This protein binds this small molecule.
Small molecule (SMILES): CC(=O)N[C@@H]1[C@@H](O)[C@H](O)[C@@H](CO)O[C@H]1O

Binding-site contacts:
Ligand atom C8 contacts residue CYS101 of chain 1.D at 4.1 Å (hydrophobic).
Ligand atom C2 contacts residue ASN103 of chain 1.D at 2.5 Å.
Ligand atom C7 contacts residue ASN103 of chain 1.D at 3.3 Å.
Ligand atom O7 contacts residue ASN103 of chain 1.D at 3.2 Å (h-bond).
Ligand atom C1 contacts residue ASN103 of chain 1.D at 1.4 Å.
Ligand atom C8 contacts residue ASN103 of chain 1.D at 4.0 Å.
Ligand atom C8 contacts residue THR102 of chain 1.D at 4.1 Å.
Ligand atom C5 contacts residue ASP111 of chain 1.D at 3.9 Å.
Ligand atom N2 contacts residue LYS117 of chain 1.D at 3.6 Å.
Ligand atom C1 contacts residue ASN106 of chain 1.D at 4.2 Å.
Ligand atom O6 contacts residue ARG113 of chain 1.D at 2.8 Å (salt-bridge).
Ligand atom C8 contacts residue LYS117 of chain 1.D at 4.0 Å.
Ligand atom C1 contacts residue GLY114 of chain 1.D at 4.0 Å.
Ligand atom C7 contacts residue LYS117 of chain 1.D at 4.2 Å.
Ligand atom O6 contacts residue ASP110 of chain 1.D at 4.0 Å.
Ligand atom C6 contacts residue ASP111 of chain 1.D at 3.1 Å.
Ligand atom C1 contacts residue LYS117 of chain 1.D at 4.3 Å.
Ligand atom O5 contacts residue ARG113 of chain 1.D at 4.0 Å.
Ligand atom C6 contacts residue ASP110 of chain 1.D at 3.6 Å.
Ligand atom C6 contacts residue ARG113 of chain 1.D at 3.9 Å.
Ligand atom O5 contacts residue ASN103 of chain 1.D at 2.3 Å (h-bond).
Ligand atom O4 contacts residue ASP111 of chain 1.D at 3.7 Å.
Ligand atom C4 contacts residue ASP111 of chain 1.D at 4.4 Å.
Ligand atom O6 contacts residue ASP111 of chain 1.D at 4.2 Å.
Ligand atom N2 contacts residue ASN103 of chain 1.D at 3.0 Å (h-bond).
Ligand atom C3 contacts residue ASN103 of chain 1.D at 3.8 Å.
Ligand atom O6 contacts residue ASN106 of chain 1.D at 4.5 Å.
Ligand atom C4 contacts residue ASN103 of chain 1.D at 4.2 Å.
Ligand atom O5 contacts residue ASN106 of chain 1.D at 3.8 Å.
Ligand atom O5 contacts residue GLY114 of chain 1.D at 4.0 Å.
Ligand atom C5 contacts residue ASN103 of chain 1.D at 3.6 Å.

Sequence of chain 1.D:
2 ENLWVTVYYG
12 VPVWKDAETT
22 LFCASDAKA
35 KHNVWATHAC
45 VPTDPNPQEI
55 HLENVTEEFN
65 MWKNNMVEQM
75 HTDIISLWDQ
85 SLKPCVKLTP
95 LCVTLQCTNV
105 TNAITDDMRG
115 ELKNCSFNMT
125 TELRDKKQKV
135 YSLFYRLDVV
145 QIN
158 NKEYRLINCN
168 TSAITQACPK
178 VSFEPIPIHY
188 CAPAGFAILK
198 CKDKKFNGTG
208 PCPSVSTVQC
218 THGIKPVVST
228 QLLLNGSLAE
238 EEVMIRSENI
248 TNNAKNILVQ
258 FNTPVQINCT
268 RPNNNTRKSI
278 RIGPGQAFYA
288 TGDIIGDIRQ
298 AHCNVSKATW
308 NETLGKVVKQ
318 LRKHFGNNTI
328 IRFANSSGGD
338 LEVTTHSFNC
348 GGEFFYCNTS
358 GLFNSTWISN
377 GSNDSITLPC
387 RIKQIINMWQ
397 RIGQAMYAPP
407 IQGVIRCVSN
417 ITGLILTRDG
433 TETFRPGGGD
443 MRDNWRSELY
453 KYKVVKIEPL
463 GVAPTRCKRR